This small molecule binds to this protein.
Small molecule (SMILES): CC(=O)N[C@@H]1[C@@H](O)[C@H](O)[C@@H](CO)O[C@H]1O

Binding-site contacts:
Ligand atom C7 contacts residue ASN96 of chain 1.F at 3.2 Å.
Ligand atom C3 contacts residue ASN96 of chain 1.F at 3.8 Å.
Ligand atom N2 contacts residue ASN96 of chain 1.F at 3.0 Å (h-bond).
Ligand atom C4 contacts residue ASN96 of chain 1.F at 4.2 Å.
Ligand atom C8 contacts residue ASN96 of chain 1.F at 4.5 Å.
Ligand atom C2 contacts residue ARG94 of chain 1.F at 4.5 Å.
Ligand atom C3 contacts residue ARG94 of chain 1.F at 4.2 Å.
Ligand atom N2 contacts residue ARG94 of chain 1.F at 4.1 Å.
Ligand atom C5 contacts residue ARG94 of chain 1.F at 4.0 Å.
Ligand atom O5 contacts residue ARG94 of chain 1.F at 4.3 Å.
Ligand atom C1 contacts residue ARG94 of chain 1.F at 4.0 Å.
Ligand atom C2 contacts residue ASN96 of chain 1.F at 2.5 Å.
Ligand atom C1 contacts residue ASN96 of chain 1.F at 1.4 Å.
Ligand atom O5 contacts residue ASN96 of chain 1.F at 2.3 Å (h-bond).
Ligand atom C5 contacts residue ASN96 of chain 1.F at 3.6 Å.
Ligand atom O7 contacts residue ASN96 of chain 1.F at 2.9 Å (h-bond).

Sequence of chain 1.F:
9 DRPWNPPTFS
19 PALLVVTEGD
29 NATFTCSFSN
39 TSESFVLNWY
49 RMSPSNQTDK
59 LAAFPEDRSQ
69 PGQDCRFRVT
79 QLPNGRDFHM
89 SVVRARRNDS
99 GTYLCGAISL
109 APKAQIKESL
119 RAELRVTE